Sequence of chain 1.A:
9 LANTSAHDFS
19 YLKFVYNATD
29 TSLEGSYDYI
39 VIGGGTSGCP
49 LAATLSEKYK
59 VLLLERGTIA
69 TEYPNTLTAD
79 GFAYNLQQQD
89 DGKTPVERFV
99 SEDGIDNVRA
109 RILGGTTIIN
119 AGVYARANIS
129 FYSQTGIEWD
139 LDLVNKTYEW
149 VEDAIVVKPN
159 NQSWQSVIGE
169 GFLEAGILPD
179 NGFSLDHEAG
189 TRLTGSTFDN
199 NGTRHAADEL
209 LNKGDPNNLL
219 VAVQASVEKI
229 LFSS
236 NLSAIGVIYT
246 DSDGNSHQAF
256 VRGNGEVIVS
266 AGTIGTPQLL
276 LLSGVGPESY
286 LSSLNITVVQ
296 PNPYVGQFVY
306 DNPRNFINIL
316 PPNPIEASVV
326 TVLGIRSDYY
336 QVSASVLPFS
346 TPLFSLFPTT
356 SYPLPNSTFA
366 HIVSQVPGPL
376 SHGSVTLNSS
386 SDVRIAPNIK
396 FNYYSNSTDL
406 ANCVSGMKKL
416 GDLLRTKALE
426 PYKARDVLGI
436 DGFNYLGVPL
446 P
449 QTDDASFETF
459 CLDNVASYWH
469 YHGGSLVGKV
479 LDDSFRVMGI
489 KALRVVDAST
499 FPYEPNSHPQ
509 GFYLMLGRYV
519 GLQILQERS

Binding-site contacts:
Ligand atom C1 contacts residue LEU375 of chain 1.A at 4.3 Å (hydrophobic).
Ligand atom C8 contacts residue ASN401 of chain 1.A at 4.3 Å.
Ligand atom C3 contacts residue ASN401 of chain 1.A at 3.8 Å.
Ligand atom O5 contacts residue ASN401 of chain 1.A at 2.4 Å (h-bond).
Ligand atom N2 contacts residue ASN401 of chain 1.A at 2.7 Å (h-bond).
Ligand atom C7 contacts residue ASN401 of chain 1.A at 3.3 Å.
Ligand atom C5 contacts residue ASN401 of chain 1.A at 3.7 Å.
Ligand atom O7 contacts residue ASN401 of chain 1.A at 3.5 Å (h-bond).
Ligand atom O6 contacts residue LEU375 of chain 1.A at 4.0 Å.
Ligand atom C4 contacts residue ASN401 of chain 1.A at 4.3 Å.
Ligand atom C2 contacts residue ASN401 of chain 1.A at 2.4 Å.
Ligand atom C1 contacts residue ASN401 of chain 1.A at 1.5 Å.
Ligand atom C8 contacts residue SER400 of chain 1.A at 4.0 Å.
Ligand atom C5 contacts residue LEU375 of chain 1.A at 4.5 Å (hydrophobic).
Ligand atom O5 contacts residue LEU375 of chain 1.A at 3.9 Å.

The small molecule below binds the protein below.
Small molecule (SMILES): CC(=O)N[C@@H]1[C@@H](O)[C@H](O)[C@@H](CO)O[C@H]1O